The protein below binds the small molecule below.
Small molecule (SMILES): CCO[P](=O)(O)O[C@@H]1[C@@H](O)[C@H](O)C(COP(=O)(O)OCC2O[C@@H](O)[C@H](O[P](=O)(O)OCC)[C@@H](O)[C@@H]2O)O[C@H]1O

Binding-site contacts:
Ligand atom C15 contacts residue CYS9 of chain 1.A at 4.2 Å (hydrophobic).
Ligand atom C15 contacts residue PHE10 of chain 1.A at 3.7 Å (hydrophobic).
Ligand atom O12 contacts residue PHE13 of chain 1.A at 4.2 Å.
Ligand atom O34 contacts residue LEU98 of chain 1.E at 4.5 Å.
Ligand atom O12 contacts residue VAL94 of chain 1.A at 4.4 Å.
Ligand atom O22 contacts residue PHE13 of chain 1.E at 4.1 Å.
Ligand atom C4B contacts residue ILE218 of chain 1.F at 4.2 Å (hydrophobic).
Ligand atom O12 contacts residue CYS9 of chain 1.A at 4.2 Å.
Ligand atom O13 contacts residue VAL94 of chain 1.A at 4.1 Å.
Ligand atom C16 contacts residue PHE10 of chain 1.A at 3.9 Å (hydrophobic).
Ligand atom O1 contacts residue PHE13 of chain 1.A at 3.9 Å.
Ligand atom C6B contacts residue LEU139 of chain 1.F at 4.2 Å (hydrophobic).
Ligand atom O24 contacts residue LEU101 of chain 1.A at 4.5 Å.
Ligand atom O14 contacts residue LEU101 of chain 1.E at 4.5 Å.
Ligand atom O12 contacts residue PHE10 of chain 1.A at 3.6 Å.
Ligand atom C26 contacts residue PHE10 of chain 1.E at 4.1 Å (hydrophobic).
Ligand atom C16 contacts residue LEU101 of chain 1.E at 3.6 Å (hydrophobic).
Ligand atom O3 contacts residue LEU98 of chain 1.E at 4.3 Å.
Ligand atom O21 contacts residue PHE10 of chain 1.E at 3.3 Å.
Ligand atom O24 contacts residue PHE10 of chain 1.E at 3.1 Å.
Ligand atom C26 contacts residue LEU101 of chain 1.A at 3.8 Å (hydrophobic).
Ligand atom O22 contacts residue CYS9 of chain 1.E at 4.4 Å.
Ligand atom P2 contacts residue PHE10 of chain 1.E at 3.5 Å.
Ligand atom O23 contacts residue VAL94 of chain 1.E at 4.1 Å.
Ligand atom O14 contacts residue PHE10 of chain 1.A at 2.8 Å.
Ligand atom C2 contacts residue PHE10 of chain 1.A at 4.0 Å (hydrophobic).
Ligand atom C25 contacts residue PHE10 of chain 1.E at 4.0 Å (hydrophobic).
Ligand atom O3B contacts residue LEU98 of chain 1.A at 3.9 Å.
Ligand atom O11 contacts residue PHE10 of chain 1.A at 3.2 Å.
Ligand atom O32 contacts residue LEU98 of chain 1.A at 4.1 Å.
Ligand atom C25 contacts residue CYS9 of chain 1.E at 4.4 Å (hydrophobic).
Ligand atom P1 contacts residue PHE10 of chain 1.A at 3.3 Å.
Ligand atom C2B contacts residue PHE10 of chain 1.E at 4.1 Å (hydrophobic).
Ligand atom O22 contacts residue PHE10 of chain 1.E at 3.8 Å.
Ligand atom O1B contacts residue PHE13 of chain 1.E at 3.8 Å.
Ligand atom C4 contacts residue ILE218 of chain 1.B at 4.5 Å (hydrophobic).
Ligand atom O23 contacts residue LEU98 of chain 1.A at 4.0 Å.
Ligand atom C15 contacts residue LEU101 of chain 1.E at 4.4 Å (hydrophobic).
Ligand atom C25 contacts residue ALA97 of chain 1.A at 4.5 Å (hydrophobic).
Ligand atom O13 contacts residue LEU98 of chain 1.E at 4.0 Å.

Sequence of chain 1.F:
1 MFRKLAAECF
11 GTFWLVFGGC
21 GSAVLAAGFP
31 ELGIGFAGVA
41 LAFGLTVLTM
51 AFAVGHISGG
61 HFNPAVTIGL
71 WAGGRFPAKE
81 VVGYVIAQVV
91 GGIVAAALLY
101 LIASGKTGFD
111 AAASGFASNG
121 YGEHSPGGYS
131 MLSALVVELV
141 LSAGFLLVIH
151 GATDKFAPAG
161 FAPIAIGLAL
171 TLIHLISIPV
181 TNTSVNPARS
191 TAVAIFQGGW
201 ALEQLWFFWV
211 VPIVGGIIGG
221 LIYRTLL

Sequence of chain 1.A:
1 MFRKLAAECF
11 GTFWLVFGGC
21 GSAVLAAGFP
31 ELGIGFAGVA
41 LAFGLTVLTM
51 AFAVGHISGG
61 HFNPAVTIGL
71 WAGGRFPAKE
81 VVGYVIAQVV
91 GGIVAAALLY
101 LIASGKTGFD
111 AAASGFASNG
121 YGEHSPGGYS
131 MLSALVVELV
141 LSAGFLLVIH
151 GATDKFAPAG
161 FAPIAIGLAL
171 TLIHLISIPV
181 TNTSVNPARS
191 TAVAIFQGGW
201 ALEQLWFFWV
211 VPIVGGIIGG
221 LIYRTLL

Sequence of chain 1.B:
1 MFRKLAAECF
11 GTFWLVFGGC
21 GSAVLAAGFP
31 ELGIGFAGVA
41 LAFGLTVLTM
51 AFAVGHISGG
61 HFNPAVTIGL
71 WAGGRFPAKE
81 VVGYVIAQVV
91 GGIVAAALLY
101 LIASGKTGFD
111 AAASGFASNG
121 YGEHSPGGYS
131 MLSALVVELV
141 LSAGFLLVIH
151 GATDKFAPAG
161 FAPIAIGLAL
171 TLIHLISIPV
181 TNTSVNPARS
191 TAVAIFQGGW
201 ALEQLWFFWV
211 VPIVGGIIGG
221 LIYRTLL

Sequence of chain 1.E:
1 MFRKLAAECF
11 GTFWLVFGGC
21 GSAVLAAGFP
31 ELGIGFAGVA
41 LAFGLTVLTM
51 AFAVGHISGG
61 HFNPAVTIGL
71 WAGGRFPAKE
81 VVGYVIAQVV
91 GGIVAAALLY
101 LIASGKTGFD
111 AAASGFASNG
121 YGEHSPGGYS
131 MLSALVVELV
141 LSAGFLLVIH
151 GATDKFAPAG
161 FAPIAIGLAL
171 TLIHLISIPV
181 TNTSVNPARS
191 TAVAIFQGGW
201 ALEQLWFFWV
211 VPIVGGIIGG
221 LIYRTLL